Binding-site contacts:
Ligand atom C8 contacts residue GLU169 of chain 1.A at 3.9 Å.
Ligand atom C2 contacts residue ASN121 of chain 1.A at 2.4 Å.
Ligand atom C2 contacts residue GLU169 of chain 1.A at 3.8 Å.
Ligand atom C4 contacts residue ASN121 of chain 1.A at 4.2 Å.
Ligand atom C1 contacts residue ASN121 of chain 1.A at 1.4 Å.
Ligand atom C7 contacts residue ASN121 of chain 1.A at 3.7 Å.
Ligand atom C8 contacts residue HIS170 of chain 1.A at 4.0 Å.
Ligand atom O7 contacts residue ASN121 of chain 1.A at 4.0 Å.
Ligand atom C3 contacts residue ASN121 of chain 1.A at 3.8 Å.
Ligand atom C1 contacts residue GLU169 of chain 1.A at 4.0 Å.
Ligand atom C7 contacts residue GLU169 of chain 1.A at 4.0 Å.
Ligand atom C8 contacts residue VAL119 of chain 1.A at 4.3 Å (hydrophobic).
Ligand atom O7 contacts residue GLU169 of chain 1.A at 3.3 Å (salt-bridge).
Ligand atom N2 contacts residue ASN121 of chain 1.A at 2.9 Å (h-bond).
Ligand atom O5 contacts residue ASN121 of chain 1.A at 2.5 Å (h-bond).
Ligand atom N2 contacts residue GLU169 of chain 1.A at 4.2 Å.
Ligand atom C5 contacts residue ASN121 of chain 1.A at 3.7 Å.
Ligand atom C7 contacts residue TRP171 of chain 1.A at 4.2 Å (hydrophobic).
Ligand atom C8 contacts residue TRP171 of chain 1.A at 3.4 Å (hydrophobic).

A small-molecule ligand and the protein it binds are described below.
Small molecule (SMILES): CC(=O)N[C@@H]1[C@@H](O)[C@H](O)[C@@H](CO)O[C@H]1O

Sequence of chain 1.A:
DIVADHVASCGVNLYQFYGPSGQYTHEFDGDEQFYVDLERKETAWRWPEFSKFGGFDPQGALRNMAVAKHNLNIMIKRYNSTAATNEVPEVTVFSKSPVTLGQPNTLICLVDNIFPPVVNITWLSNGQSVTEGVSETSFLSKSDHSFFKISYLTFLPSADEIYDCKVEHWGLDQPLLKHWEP